This protein binds this small molecule.
Small molecule (SMILES): Nc1ncnc2c1ncn2[C@@H]1O[C@H](COP(=O)(O)OP(=O)(O)OP(O)(O)=S)[C@@H](O)[C@H]1O

Sequence of chain 1.A:
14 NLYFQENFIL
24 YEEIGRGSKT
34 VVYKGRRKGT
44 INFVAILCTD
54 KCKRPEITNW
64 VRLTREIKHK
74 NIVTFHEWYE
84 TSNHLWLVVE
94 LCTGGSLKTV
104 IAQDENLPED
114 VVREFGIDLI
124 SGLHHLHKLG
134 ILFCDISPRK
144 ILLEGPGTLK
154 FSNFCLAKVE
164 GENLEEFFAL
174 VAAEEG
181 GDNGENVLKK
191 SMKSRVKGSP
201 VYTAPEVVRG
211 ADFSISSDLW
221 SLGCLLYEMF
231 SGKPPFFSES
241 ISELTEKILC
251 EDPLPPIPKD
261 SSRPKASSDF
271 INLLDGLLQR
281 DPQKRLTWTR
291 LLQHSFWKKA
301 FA

Binding-site contacts:
Ligand atom O1A contacts residue ASN156 of chain 1.A at 3.0 Å (h-bond).
Ligand atom C6 contacts residue ALA48 of chain 1.A at 3.5 Å (hydrophobic).
Ligand atom C5' contacts residue ARG29 of chain 1.A at 3.5 Å.
Ligand atom O2G contacts residue LYS143 of chain 1.A at 3.6 Å.
Ligand atom O2B contacts residue LYS56 of chain 1.A at 3.2 Å (salt-bridge).
Ligand atom N3 contacts residue ILE27 of chain 1.A at 3.6 Å.
Ligand atom C4' contacts residue ARG29 of chain 1.A at 3.5 Å.
Ligand atom O2A contacts residue ARG142 of chain 1.A at 2.4 Å (salt-bridge).
Ligand atom PG contacts residue SER31 of chain 1.A at 3.8 Å.
Ligand atom O2' contacts residue GLY28 of chain 1.A at 3.7 Å.
Ligand atom C6 contacts residue GLU93 of chain 1.A at 3.7 Å.
Ligand atom O1B contacts residue GLY30 of chain 1.A at 3.5 Å.
Ligand atom O2B contacts residue GLY30 of chain 1.A at 3.3 Å.
Ligand atom O1B contacts residue ARG142 of chain 1.A at 3.3 Å (salt-bridge).
Ligand atom C5 contacts residue LEU145 of chain 1.A at 3.3 Å (hydrophobic).
Ligand atom N6 contacts residue VAL92 of chain 1.A at 3.6 Å.
Ligand atom S1G contacts residue ASN156 of chain 1.A at 3.4 Å (h-bond).
Ligand atom N7 contacts residue LEU145 of chain 1.A at 3.6 Å.
Ligand atom C2 contacts residue CYS95 of chain 1.A at 3.1 Å (hydrophobic).
Ligand atom N1 contacts residue ALA48 of chain 1.A at 3.4 Å.
Ligand atom C2 contacts residue ILE27 of chain 1.A at 3.7 Å (hydrophobic).
Ligand atom C4 contacts residue LEU145 of chain 1.A at 3.5 Å (hydrophobic).
Ligand atom O1B contacts residue SER31 of chain 1.A at 3.6 Å.
Ligand atom C6 contacts residue LEU145 of chain 1.A at 3.5 Å (hydrophobic).
Ligand atom N1 contacts residue CYS95 of chain 1.A at 3.0 Å (h-bond).
Ligand atom N6 contacts residue ALA48 of chain 1.A at 3.7 Å.
Ligand atom PG contacts residue ARG142 of chain 1.A at 3.5 Å.
Ligand atom S1G contacts residue CYS158 of chain 1.A at 3.7 Å.
Ligand atom O3G contacts residue SER31 of chain 1.A at 2.6 Å (h-bond).
Ligand atom PA contacts residue ARG142 of chain 1.A at 3.6 Å.
Ligand atom O2B contacts residue SER31 of chain 1.A at 2.8 Å (h-bond).
Ligand atom PB contacts residue SER31 of chain 1.A at 3.7 Å.
Ligand atom O3A contacts residue ASN156 of chain 1.A at 3.5 Å (h-bond).
Ligand atom N6 contacts residue GLU93 of chain 1.A at 2.8 Å (salt-bridge).
Ligand atom O2G contacts residue ARG142 of chain 1.A at 2.2 Å (salt-bridge).
Ligand atom O3B contacts residue ARG142 of chain 1.A at 2.7 Å (salt-bridge).
Ligand atom PB contacts residue ARG142 of chain 1.A at 3.5 Å.
Ligand atom O3B contacts residue ASN156 of chain 1.A at 3.4 Å (h-bond).
Ligand atom O4' contacts residue VAL35 of chain 1.A at 3.2 Å.
Ligand atom S1G contacts residue LYS56 of chain 1.A at 3.7 Å.